Sequence of chain 1.U:
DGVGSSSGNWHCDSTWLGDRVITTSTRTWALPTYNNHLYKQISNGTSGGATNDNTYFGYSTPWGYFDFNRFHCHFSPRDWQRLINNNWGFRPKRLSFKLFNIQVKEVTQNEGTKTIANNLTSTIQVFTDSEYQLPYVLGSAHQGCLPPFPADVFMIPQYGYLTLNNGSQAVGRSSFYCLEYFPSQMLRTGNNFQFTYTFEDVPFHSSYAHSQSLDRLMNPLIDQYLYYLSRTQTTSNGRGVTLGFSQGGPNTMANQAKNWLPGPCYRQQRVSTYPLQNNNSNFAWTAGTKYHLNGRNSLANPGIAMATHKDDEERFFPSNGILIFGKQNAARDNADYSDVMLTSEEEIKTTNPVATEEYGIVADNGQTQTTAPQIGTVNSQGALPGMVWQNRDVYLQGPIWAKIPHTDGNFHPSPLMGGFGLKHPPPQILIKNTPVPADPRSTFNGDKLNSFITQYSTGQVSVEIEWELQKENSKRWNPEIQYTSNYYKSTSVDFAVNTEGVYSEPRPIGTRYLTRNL

Binding-site contacts:
Ligand atom C2 contacts residue ILE404 of chain 1.U at 4.4 Å (hydrophobic).
Ligand atom C2 contacts residue PRO413 of chain 1.U at 3.5 Å (hydrophobic).
Ligand atom O3' contacts residue PRO413 of chain 1.U at 4.2 Å.
Ligand atom C6 contacts residue GLY421 of chain 1.U at 3.6 Å.
Ligand atom N9 contacts residue PRO203 of chain 1.U at 4.4 Å.
Ligand atom C2 contacts residue GLY421 of chain 1.U at 3.4 Å.
Ligand atom C8 contacts residue HIS412 of chain 1.U at 3.4 Å.
Ligand atom N6 contacts residue PRO415 of chain 1.U at 4.2 Å.
Ligand atom N7 contacts residue PRO203 of chain 1.U at 4.0 Å.
Ligand atom N1 contacts residue PHE420 of chain 1.U at 4.2 Å.
Ligand atom N9 contacts residue HIS412 of chain 1.U at 4.3 Å.
Ligand atom C1' contacts residue PRO413 of chain 1.U at 3.9 Å (hydrophobic).
Ligand atom C2' contacts residue PRO413 of chain 1.U at 3.8 Å (hydrophobic).
Ligand atom N6 contacts residue GLY419 of chain 1.U at 3.5 Å (h-bond).
Ligand atom N6 contacts residue GLY421 of chain 1.U at 3.3 Å (h-bond).
Ligand atom C4 contacts residue PRO413 of chain 1.U at 4.0 Å (hydrophobic).
Ligand atom C5 contacts residue SER414 of chain 1.U at 3.9 Å.
Ligand atom N9 contacts residue PRO413 of chain 1.U at 4.3 Å.
Ligand atom C3' contacts residue HIS412 of chain 1.U at 4.0 Å.
Ligand atom C8 contacts residue SER414 of chain 1.U at 4.3 Å.
Ligand atom C6 contacts residue PRO203 of chain 1.U at 4.3 Å (hydrophobic).
Ligand atom C8 contacts residue PRO203 of chain 1.U at 4.2 Å (hydrophobic).
Ligand atom N6 contacts residue PHE420 of chain 1.U at 3.7 Å.
Ligand atom C2 contacts residue VAL202 of chain 1.U at 4.2 Å (hydrophobic).
Ligand atom N1 contacts residue VAL202 of chain 1.U at 3.7 Å.
Ligand atom C2' contacts residue HIS412 of chain 1.U at 3.1 Å.
Ligand atom N7 contacts residue ASN391 of chain 1.U at 3.9 Å.
Ligand atom C1' contacts residue HIS412 of chain 1.U at 4.3 Å.
Ligand atom C5 contacts residue PRO203 of chain 1.U at 3.9 Å (hydrophobic).
Ligand atom C6 contacts residue PRO413 of chain 1.U at 3.8 Å (hydrophobic).
Ligand atom N7 contacts residue SER414 of chain 1.U at 3.6 Å.
Ligand atom N3 contacts residue PRO413 of chain 1.U at 3.8 Å.
Ligand atom N6 contacts residue SER414 of chain 1.U at 3.7 Å.
Ligand atom N1 contacts residue GLY421 of chain 1.U at 3.1 Å (h-bond).
Ligand atom N1 contacts residue PRO413 of chain 1.U at 3.5 Å (h-bond).
Ligand atom C4 contacts residue PRO203 of chain 1.U at 4.2 Å (hydrophobic).
Ligand atom C6 contacts residue VAL202 of chain 1.U at 4.2 Å (hydrophobic).
Ligand atom C5 contacts residue PRO413 of chain 1.U at 4.0 Å (hydrophobic).
Ligand atom N7 contacts residue HIS412 of chain 1.U at 4.1 Å.
Ligand atom C6 contacts residue SER414 of chain 1.U at 4.0 Å.

The small molecule below binds the protein below.
Small molecule (SMILES): Nc1ncnc2c1ncn2[C@H]1C[C@H](O)[C@@H](COP(=O)(O)O)O1